Sequence of chain 1.C:
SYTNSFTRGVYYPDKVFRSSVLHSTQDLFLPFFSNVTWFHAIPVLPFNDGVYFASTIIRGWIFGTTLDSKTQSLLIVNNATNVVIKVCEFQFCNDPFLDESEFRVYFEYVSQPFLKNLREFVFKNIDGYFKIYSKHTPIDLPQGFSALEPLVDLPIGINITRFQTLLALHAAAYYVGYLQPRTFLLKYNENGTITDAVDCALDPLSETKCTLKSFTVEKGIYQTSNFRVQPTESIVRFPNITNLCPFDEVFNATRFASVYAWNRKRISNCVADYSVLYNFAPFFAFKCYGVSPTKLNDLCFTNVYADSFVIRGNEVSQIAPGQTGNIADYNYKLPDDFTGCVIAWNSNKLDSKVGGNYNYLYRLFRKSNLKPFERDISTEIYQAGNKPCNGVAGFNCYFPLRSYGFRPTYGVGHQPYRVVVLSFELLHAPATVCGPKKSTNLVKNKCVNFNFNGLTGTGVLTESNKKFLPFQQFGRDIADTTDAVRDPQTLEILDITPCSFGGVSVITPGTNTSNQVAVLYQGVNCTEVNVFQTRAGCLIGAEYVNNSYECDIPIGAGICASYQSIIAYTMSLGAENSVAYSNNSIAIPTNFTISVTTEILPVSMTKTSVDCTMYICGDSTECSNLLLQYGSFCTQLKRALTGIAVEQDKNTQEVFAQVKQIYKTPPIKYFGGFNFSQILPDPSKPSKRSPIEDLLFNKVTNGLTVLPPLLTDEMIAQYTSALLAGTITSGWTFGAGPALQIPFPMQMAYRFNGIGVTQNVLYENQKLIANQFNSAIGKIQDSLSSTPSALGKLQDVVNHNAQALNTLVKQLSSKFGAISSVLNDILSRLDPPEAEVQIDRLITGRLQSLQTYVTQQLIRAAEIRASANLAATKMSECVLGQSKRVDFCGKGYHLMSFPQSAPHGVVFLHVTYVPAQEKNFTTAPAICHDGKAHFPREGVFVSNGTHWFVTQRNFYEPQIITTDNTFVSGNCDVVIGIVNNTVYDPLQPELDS

This protein binds this small molecule.
Small molecule (SMILES): CC(=O)N[C@@H]1[C@@H](O)[C@H](O)[C@@H](CO)O[C@H]1O

Binding-site contacts:
Ligand atom C5 contacts residue ASN1114 of chain 1.C at 3.7 Å.
Ligand atom C1 contacts residue ASN1114 of chain 1.C at 1.4 Å.
Ligand atom C3 contacts residue ASN1114 of chain 1.C at 3.8 Å.
Ligand atom C7 contacts residue ASN1114 of chain 1.C at 3.8 Å.
Ligand atom O5 contacts residue ASN1114 of chain 1.C at 2.4 Å (h-bond).
Ligand atom C2 contacts residue ASN1114 of chain 1.C at 2.5 Å.
Ligand atom C4 contacts residue ASN1114 of chain 1.C at 4.3 Å.
Ligand atom N2 contacts residue ASN1114 of chain 1.C at 2.9 Å (h-bond).
Ligand atom O7 contacts residue ASN1114 of chain 1.C at 4.4 Å.